Sequence of chain 1.A:
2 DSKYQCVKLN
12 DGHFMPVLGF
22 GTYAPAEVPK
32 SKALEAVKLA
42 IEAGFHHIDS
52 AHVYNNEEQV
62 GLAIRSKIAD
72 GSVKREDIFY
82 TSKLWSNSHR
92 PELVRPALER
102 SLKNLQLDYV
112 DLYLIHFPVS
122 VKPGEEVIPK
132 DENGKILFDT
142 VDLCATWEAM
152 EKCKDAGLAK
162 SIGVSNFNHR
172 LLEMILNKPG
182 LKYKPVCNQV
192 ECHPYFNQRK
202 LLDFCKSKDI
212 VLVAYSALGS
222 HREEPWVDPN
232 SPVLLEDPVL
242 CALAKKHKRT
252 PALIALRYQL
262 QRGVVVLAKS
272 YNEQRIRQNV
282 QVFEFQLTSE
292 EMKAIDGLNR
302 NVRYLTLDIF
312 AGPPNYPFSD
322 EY

This protein binds this small molecule.
Small molecule (SMILES): C[C@]12CCC(=O)C=C1CC[C@@H]1[C@@H]2CC[C@]2(C)C(=O)CC[C@@H]12

Binding-site contacts:
Ligand atom C7 contacts residue TRP227 of chain 1.A at 3.7 Å (hydrophobic).
Ligand atom C3 contacts residue NAP1 of chain 1.C at 4.1 Å.
Ligand atom C15 contacts residue ILE129 of chain 1.A at 3.5 Å (hydrophobic).
Ligand atom C13 contacts residue VAL128 of chain 1.A at 4.4 Å (hydrophobic).
Ligand atom C16 contacts residue ILE129 of chain 1.A at 3.7 Å (hydrophobic).
Ligand atom C6 contacts residue TRP227 of chain 1.A at 3.9 Å (hydrophobic).
Ligand atom C18 contacts residue TRP86 of chain 1.A at 4.1 Å (hydrophobic).
Ligand atom O1 contacts residue LEU306 of chain 1.A at 3.7 Å.
Ligand atom C7 contacts residue ILE310 of chain 1.A at 4.4 Å (hydrophobic).
Ligand atom O1 contacts residue HIS222 of chain 1.A at 2.8 Å (h-bond).
Ligand atom C18 contacts residue VAL54 of chain 1.A at 4.4 Å (hydrophobic).
Ligand atom C2 contacts residue TYR24 of chain 1.A at 4.0 Å (hydrophobic).
Ligand atom C4 contacts residue LEU308 of chain 1.A at 4.1 Å (hydrophobic).
Ligand atom C16 contacts residue TRP227 of chain 1.A at 4.3 Å (hydrophobic).
Ligand atom C17 contacts residue VAL128 of chain 1.A at 3.9 Å (hydrophobic).
Ligand atom C12 contacts residue VAL54 of chain 1.A at 4.2 Å (hydrophobic).
Ligand atom O1 contacts residue NAP1 of chain 1.C at 3.5 Å.
Ligand atom C8 contacts residue TRP227 of chain 1.A at 4.5 Å (hydrophobic).
Ligand atom C18 contacts residue VAL128 of chain 1.A at 3.5 Å (hydrophobic).
Ligand atom C11 contacts residue VAL54 of chain 1.A at 4.1 Å (hydrophobic).
Ligand atom O2 contacts residue VAL128 of chain 1.A at 3.7 Å.
Ligand atom C1 contacts residue TYR24 of chain 1.A at 3.7 Å (hydrophobic).
Ligand atom C15 contacts residue ILE310 of chain 1.A at 4.4 Å (hydrophobic).
Ligand atom C4 contacts residue LEU306 of chain 1.A at 4.2 Å (hydrophobic).
Ligand atom C15 contacts residue TRP227 of chain 1.A at 3.7 Å (hydrophobic).
Ligand atom C14 contacts residue TRP227 of chain 1.A at 3.9 Å (hydrophobic).
Ligand atom C19 contacts residue VAL54 of chain 1.A at 4.1 Å (hydrophobic).
Ligand atom C2 contacts residue NAP1 of chain 1.C at 4.2 Å.
Ligand atom C5 contacts residue LEU308 of chain 1.A at 4.2 Å (hydrophobic).
Ligand atom C3 contacts residue LEU306 of chain 1.A at 4.4 Å (hydrophobic).
Ligand atom C4 contacts residue TRP227 of chain 1.A at 4.2 Å (hydrophobic).
Ligand atom C2 contacts residue TYR55 of chain 1.A at 4.1 Å (hydrophobic).
Ligand atom C19 contacts residue TRP86 of chain 1.A at 4.1 Å (hydrophobic).
Ligand atom C3 contacts residue HIS222 of chain 1.A at 3.7 Å.
Ligand atom C6 contacts residue LEU308 of chain 1.A at 3.5 Å (hydrophobic).
Ligand atom C1 contacts residue TYR55 of chain 1.A at 4.4 Å (hydrophobic).